Sequence of chain 3.C:
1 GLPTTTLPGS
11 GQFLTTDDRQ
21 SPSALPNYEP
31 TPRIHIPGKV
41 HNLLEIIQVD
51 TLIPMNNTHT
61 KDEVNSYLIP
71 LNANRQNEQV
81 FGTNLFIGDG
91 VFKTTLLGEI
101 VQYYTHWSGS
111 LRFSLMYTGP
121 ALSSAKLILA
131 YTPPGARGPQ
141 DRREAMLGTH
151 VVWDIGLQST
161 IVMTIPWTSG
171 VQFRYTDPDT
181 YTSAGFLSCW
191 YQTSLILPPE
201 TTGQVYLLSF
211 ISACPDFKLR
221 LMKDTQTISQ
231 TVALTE

A protein and the small-molecule ligand that binds it are described below.
Small molecule (SMILES): Cc1cc(CCCOc2c(C)cc(-c3noc(C(F)(F)F)n3)cc2C)on1

Sequence of chain 3.A:
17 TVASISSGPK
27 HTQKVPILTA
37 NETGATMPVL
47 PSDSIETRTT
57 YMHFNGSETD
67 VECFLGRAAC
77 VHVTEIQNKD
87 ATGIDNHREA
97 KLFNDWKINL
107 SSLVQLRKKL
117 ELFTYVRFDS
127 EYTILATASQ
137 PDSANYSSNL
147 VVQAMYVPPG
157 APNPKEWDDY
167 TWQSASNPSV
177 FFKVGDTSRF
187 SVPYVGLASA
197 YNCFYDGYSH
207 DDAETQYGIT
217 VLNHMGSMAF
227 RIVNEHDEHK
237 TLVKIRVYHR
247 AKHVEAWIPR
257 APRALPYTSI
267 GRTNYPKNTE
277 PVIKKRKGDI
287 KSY

Binding-site contacts:
Ligand atom CM2 contacts residue TYR128 of chain 3.A at 3.4 Å (hydrophobic).
Ligand atom C2C contacts residue TYR128 of chain 3.A at 3.2 Å (hydrophobic).
Ligand atom C1C contacts residue TYR128 of chain 3.A at 3.5 Å (hydrophobic).
Ligand atom N3A contacts residue PHE186 of chain 3.A at 3.4 Å.
Ligand atom N3A contacts residue TYR152 of chain 3.A at 3.8 Å.
Ligand atom CM2 contacts residue ILE104 of chain 3.A at 3.6 Å (hydrophobic).
Ligand atom CM2 contacts residue MET224 of chain 3.A at 3.5 Å (hydrophobic).
Ligand atom C3B contacts residue MET224 of chain 3.A at 3.6 Å (hydrophobic).
Ligand atom F3 contacts residue MET151 of chain 3.A at 3.7 Å.
Ligand atom CM4 contacts residue VAL176 of chain 3.A at 3.8 Å (hydrophobic).
Ligand atom CM6 contacts residue TYR152 of chain 3.A at 3.4 Å (hydrophobic).
Ligand atom C6B contacts residue TYR152 of chain 3.A at 3.6 Å (hydrophobic).
Ligand atom F2 contacts residue VAL176 of chain 3.A at 2.7 Å.
Ligand atom C4 contacts residue TYR197 of chain 3.A at 3.4 Å (hydrophobic).
Ligand atom F3 contacts residue VAL176 of chain 3.A at 3.6 Å.
Ligand atom C2A contacts residue TYR152 of chain 3.A at 3.7 Å (hydrophobic).
Ligand atom CM6 contacts residue LEU25 of chain 3.C at 3.8 Å (hydrophobic).
Ligand atom C2B contacts residue ILE104 of chain 3.A at 3.8 Å (hydrophobic).
Ligand atom O1A contacts residue ALA24 of chain 3.C at 3.3 Å.
Ligand atom C2A contacts residue PHE186 of chain 3.A at 3.5 Å (hydrophobic).
Ligand atom N1A contacts residue ALA24 of chain 3.C at 3.2 Å.
Ligand atom C1C contacts residue TYR197 of chain 3.A at 3.5 Å (hydrophobic).
Ligand atom O1 contacts residue MET221 of chain 3.A at 3.7 Å.
Ligand atom N1A contacts residue PRO174 of chain 3.A at 3.5 Å.
Ligand atom C5B contacts residue TYR152 of chain 3.A at 3.5 Å (hydrophobic).
Ligand atom CM3 contacts residue ASN219 of chain 3.A at 3.8 Å.
Ligand atom F3 contacts residue TYR152 of chain 3.A at 3.6 Å.
Ligand atom F1 contacts residue MET224 of chain 3.A at 3.6 Å.
Ligand atom C3C contacts residue TYR128 of chain 3.A at 3.3 Å (hydrophobic).
Ligand atom F1 contacts residue ALA150 of chain 3.A at 3.8 Å.
Ligand atom O1A contacts residue PRO174 of chain 3.A at 3.5 Å.
Ligand atom C2C contacts residue ILE104 of chain 3.A at 3.8 Å (hydrophobic).
Ligand atom F1 contacts residue PHE186 of chain 3.A at 3.8 Å.
Ligand atom F3 contacts residue PRO174 of chain 3.A at 2.9 Å.
Ligand atom CM4 contacts residue ALA150 of chain 3.A at 3.6 Å (hydrophobic).
Ligand atom F3 contacts residue SER175 of chain 3.A at 2.8 Å.
Ligand atom F3 contacts residue ALA150 of chain 3.A at 2.7 Å.
Ligand atom C3A contacts residue PHE186 of chain 3.A at 3.7 Å (hydrophobic).
Ligand atom C3 contacts residue LEU106 of chain 3.A at 3.8 Å (hydrophobic).
Ligand atom CM6 contacts residue VAL188 of chain 3.A at 3.8 Å (hydrophobic).

Sequence of chain 4.C:
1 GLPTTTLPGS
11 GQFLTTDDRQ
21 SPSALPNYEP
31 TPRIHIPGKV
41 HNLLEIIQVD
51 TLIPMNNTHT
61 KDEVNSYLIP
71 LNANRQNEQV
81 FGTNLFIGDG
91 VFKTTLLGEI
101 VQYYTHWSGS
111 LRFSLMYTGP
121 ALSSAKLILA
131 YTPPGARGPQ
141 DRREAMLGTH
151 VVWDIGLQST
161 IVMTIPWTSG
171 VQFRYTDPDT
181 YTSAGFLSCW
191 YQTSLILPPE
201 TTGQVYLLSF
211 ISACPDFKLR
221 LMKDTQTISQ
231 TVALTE